This protein binds this small molecule.
Small molecule (SMILES): Cc1cc(C)c(/C=N/NC(=O)[C@@H](N)Cc2c[nH]c3ccccc23)c(C)c1

Binding-site contacts:
Ligand atom C15 contacts residue 1TZ1 of chain 1.C at 3.6 Å.
Ligand atom C02 contacts residue GLY80 of chain 1.A at 3.6 Å.
Ligand atom C14 contacts residue PHE116 of chain 1.A at 3.5 Å (hydrophobic).
Ligand atom C05 contacts residue GLY80 of chain 1.A at 3.8 Å.
Ligand atom N23 contacts residue ASP81 of chain 1.A at 3.0 Å (salt-bridge).
Ligand atom C10 contacts residue ASP35 of chain 1.A at 3.4 Å.
Ligand atom C17 contacts residue GLY221 of chain 1.A at 3.6 Å.
Ligand atom C03 contacts residue ASP81 of chain 1.A at 3.8 Å.
Ligand atom C03 contacts residue GLY80 of chain 1.A at 3.5 Å.
Ligand atom O23 contacts residue TYR79 of chain 1.A at 3.6 Å.
Ligand atom C02 contacts residue ASP81 of chain 1.A at 3.5 Å.
Ligand atom C06 contacts residue ILE300 of chain 1.A at 3.8 Å (hydrophobic).
Ligand atom N24 contacts residue THR222 of chain 1.A at 3.5 Å (h-bond).
Ligand atom C11 contacts residue GLY221 of chain 1.A at 3.3 Å.
Ligand atom N23 contacts residue SER83 of chain 1.A at 3.7 Å.
Ligand atom C13 contacts residue PHE116 of chain 1.A at 3.8 Å (hydrophobic).
Ligand atom C2 contacts residue ASP81 of chain 1.A at 3.4 Å.
Ligand atom C13 contacts residue DMS1 of chain 1.D at 3.5 Å.
Ligand atom C16 contacts residue ASP33 of chain 1.A at 3.3 Å.
Ligand atom C23 contacts residue THR222 of chain 1.A at 3.6 Å.
Ligand atom C01 contacts residue ASP81 of chain 1.A at 3.8 Å.
Ligand atom C15 contacts residue ASP119 of chain 1.A at 3.7 Å.
Ligand atom C11 contacts residue ASP219 of chain 1.A at 3.8 Å.
Ligand atom N23 contacts residue DMS1 of chain 1.D at 3.3 Å.
Ligand atom C09 contacts residue TYR226 of chain 1.A at 3.4 Å (hydrophobic).
Ligand atom C17 contacts residue ASP33 of chain 1.A at 3.6 Å.
Ligand atom N22 contacts residue ASP35 of chain 1.A at 2.8 Å (salt-bridge).
Ligand atom C18 contacts residue THR222 of chain 1.A at 3.4 Å.
Ligand atom C11 contacts residue ASP35 of chain 1.A at 3.8 Å.
Ligand atom N22 contacts residue ASP219 of chain 1.A at 2.9 Å (salt-bridge).
Ligand atom C2 contacts residue DMS1 of chain 1.D at 3.7 Å.
Ligand atom N01 contacts residue THR222 of chain 1.A at 2.8 Å (h-bond).
Ligand atom C10 contacts residue GLY221 of chain 1.A at 3.6 Å.
Ligand atom C11 contacts residue THR222 of chain 1.A at 3.7 Å.
Ligand atom C2 contacts residue TYR79 of chain 1.A at 3.6 Å (hydrophobic).
Ligand atom C09 contacts residue DMS1 of chain 1.D at 3.8 Å.
Ligand atom C04 contacts residue GLY80 of chain 1.A at 3.3 Å.
Ligand atom C04 contacts residue ASP81 of chain 1.A at 3.7 Å.
Ligand atom C08 contacts residue ASP81 of chain 1.A at 3.7 Å.
Ligand atom C15 contacts residue PHE116 of chain 1.A at 3.6 Å (hydrophobic).

Sequence of chain 1.A:
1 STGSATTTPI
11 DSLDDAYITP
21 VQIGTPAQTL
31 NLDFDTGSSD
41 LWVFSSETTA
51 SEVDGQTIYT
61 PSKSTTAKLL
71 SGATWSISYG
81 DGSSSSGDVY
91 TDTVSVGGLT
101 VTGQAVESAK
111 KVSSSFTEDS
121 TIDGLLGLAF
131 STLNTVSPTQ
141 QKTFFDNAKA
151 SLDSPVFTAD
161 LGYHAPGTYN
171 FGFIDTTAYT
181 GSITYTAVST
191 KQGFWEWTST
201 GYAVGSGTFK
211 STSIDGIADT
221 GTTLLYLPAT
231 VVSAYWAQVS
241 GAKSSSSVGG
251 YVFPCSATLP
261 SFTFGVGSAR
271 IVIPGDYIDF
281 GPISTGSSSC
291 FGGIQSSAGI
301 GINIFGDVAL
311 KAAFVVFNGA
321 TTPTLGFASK